Sequence of chain 3.A:
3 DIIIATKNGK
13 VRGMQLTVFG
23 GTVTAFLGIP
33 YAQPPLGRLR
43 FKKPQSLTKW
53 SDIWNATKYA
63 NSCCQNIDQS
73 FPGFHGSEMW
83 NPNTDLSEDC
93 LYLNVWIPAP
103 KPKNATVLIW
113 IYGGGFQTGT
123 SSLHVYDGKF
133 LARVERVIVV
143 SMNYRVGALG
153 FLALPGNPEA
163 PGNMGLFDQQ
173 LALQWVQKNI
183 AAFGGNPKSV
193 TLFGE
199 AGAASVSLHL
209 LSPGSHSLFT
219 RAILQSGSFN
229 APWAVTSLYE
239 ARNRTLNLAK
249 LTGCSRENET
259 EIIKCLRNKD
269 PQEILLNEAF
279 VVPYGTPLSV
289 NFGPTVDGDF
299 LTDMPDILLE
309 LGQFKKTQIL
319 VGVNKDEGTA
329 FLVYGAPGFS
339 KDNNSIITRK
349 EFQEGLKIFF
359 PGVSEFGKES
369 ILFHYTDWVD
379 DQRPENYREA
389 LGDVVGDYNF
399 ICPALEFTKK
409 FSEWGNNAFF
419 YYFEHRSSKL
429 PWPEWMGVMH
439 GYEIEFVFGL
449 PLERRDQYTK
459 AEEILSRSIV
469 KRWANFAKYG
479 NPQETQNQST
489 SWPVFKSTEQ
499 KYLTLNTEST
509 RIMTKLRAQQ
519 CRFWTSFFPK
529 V

A protein and the small-molecule ligand that binds it are described below.
Small molecule (SMILES): CC(=O)N[C@@H]1[C@@H](O)[C@H](O)[C@@H](CO)O[C@H]1O

Binding-site contacts:
Ligand atom O7 contacts residue ASN256 of chain 3.A at 3.8 Å.
Ligand atom C2 contacts residue ASN256 of chain 3.A at 2.6 Å.
Ligand atom O5 contacts residue ASN256 of chain 3.A at 2.4 Å (h-bond).
Ligand atom C5 contacts residue THR258 of chain 3.A at 4.4 Å.
Ligand atom N2 contacts residue ASN256 of chain 3.A at 3.1 Å (h-bond).
Ligand atom O5 contacts residue GLU259 of chain 3.A at 4.3 Å.
Ligand atom C1 contacts residue ASN256 of chain 3.A at 1.4 Å.
Ligand atom C5 contacts residue ASN256 of chain 3.A at 3.6 Å.
Ligand atom C7 contacts residue ASN256 of chain 3.A at 3.8 Å.
Ligand atom C4 contacts residue ASN256 of chain 3.A at 4.3 Å.
Ligand atom C6 contacts residue THR258 of chain 3.A at 4.4 Å.
Ligand atom C3 contacts residue ASN256 of chain 3.A at 3.9 Å.